Sequence of chain 1.B:
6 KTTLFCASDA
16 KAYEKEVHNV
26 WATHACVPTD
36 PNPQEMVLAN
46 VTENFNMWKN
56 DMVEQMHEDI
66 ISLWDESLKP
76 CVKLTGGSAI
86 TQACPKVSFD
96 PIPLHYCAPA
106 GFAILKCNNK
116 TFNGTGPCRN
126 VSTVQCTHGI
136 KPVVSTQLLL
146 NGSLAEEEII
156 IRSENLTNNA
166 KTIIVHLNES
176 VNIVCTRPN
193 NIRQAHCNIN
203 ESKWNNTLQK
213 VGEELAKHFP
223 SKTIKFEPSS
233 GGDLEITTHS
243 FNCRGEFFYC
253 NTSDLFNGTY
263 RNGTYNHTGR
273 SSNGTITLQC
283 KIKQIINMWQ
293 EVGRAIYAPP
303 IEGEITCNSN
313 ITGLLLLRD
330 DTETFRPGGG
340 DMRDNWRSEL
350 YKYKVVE

A small-molecule ligand and the protein it binds are described below.
Small molecule (SMILES): CC(=O)N[C@@H]1[C@@H](O)[C@H](O)[C@@H](CO)O[C@H]1O

Binding-site contacts:
Ligand atom C5 contacts residue LYS212 of chain 1.B at 3.8 Å.
Ligand atom O5 contacts residue GLU152 of chain 1.B at 4.1 Å.
Ligand atom O3 contacts residue LYS212 of chain 1.B at 4.1 Å.
Ligand atom C2 contacts residue GLU152 of chain 1.B at 4.0 Å.
Ligand atom C4 contacts residue GLU153 of chain 1.B at 4.4 Å.
Ligand atom C6 contacts residue GLU153 of chain 1.B at 4.4 Å.
Ligand atom O6 contacts residue GLU216 of chain 1.B at 2.5 Å (salt-bridge).
Ligand atom C1 contacts residue ASN173 of chain 1.B at 1.5 Å.
Ligand atom C5 contacts residue GLU153 of chain 1.B at 4.5 Å.
Ligand atom C7 contacts residue GLU174 of chain 1.B at 4.2 Å.
Ligand atom C7 contacts residue ASN173 of chain 1.B at 3.2 Å.
Ligand atom C6 contacts residue LYS212 of chain 1.B at 4.2 Å.
Ligand atom O6 contacts residue GLU153 of chain 1.B at 3.3 Å.
Ligand atom N2 contacts residue GLU174 of chain 1.B at 4.2 Å.
Ligand atom O4 contacts residue GLU215 of chain 1.B at 4.1 Å.
Ligand atom C3 contacts residue ASN173 of chain 1.B at 3.9 Å.
Ligand atom C4 contacts residue LYS212 of chain 1.B at 3.9 Å.
Ligand atom C1 contacts residue ILE154 of chain 1.B at 4.1 Å (hydrophobic).
Ligand atom C5 contacts residue ILE154 of chain 1.B at 4.3 Å (hydrophobic).
Ligand atom C4 contacts residue ASN173 of chain 1.B at 4.3 Å.
Ligand atom O7 contacts residue ASN173 of chain 1.B at 3.1 Å (h-bond).
Ligand atom C8 contacts residue ASN173 of chain 1.B at 4.4 Å.
Ligand atom O7 contacts residue GLU152 of chain 1.B at 3.3 Å (salt-bridge).
Ligand atom O5 contacts residue GLU153 of chain 1.B at 3.4 Å.
Ligand atom O5 contacts residue ILE154 of chain 1.B at 3.3 Å (h-bond).
Ligand atom C3 contacts residue LYS212 of chain 1.B at 4.0 Å.
Ligand atom C6 contacts residue ILE154 of chain 1.B at 4.2 Å (hydrophobic).
Ligand atom C8 contacts residue GLU174 of chain 1.B at 3.2 Å.
Ligand atom C7 contacts residue GLU152 of chain 1.B at 4.2 Å.
Ligand atom C2 contacts residue ASN173 of chain 1.B at 2.5 Å.
Ligand atom C5 contacts residue ASN173 of chain 1.B at 3.7 Å.
Ligand atom C1 contacts residue GLU152 of chain 1.B at 3.7 Å.
Ligand atom O6 contacts residue ILE154 of chain 1.B at 3.2 Å (h-bond).
Ligand atom O5 contacts residue ASN173 of chain 1.B at 2.5 Å (h-bond).
Ligand atom C1 contacts residue GLU153 of chain 1.B at 4.0 Å.
Ligand atom C6 contacts residue GLU216 of chain 1.B at 3.2 Å.
Ligand atom N2 contacts residue ASN173 of chain 1.B at 3.0 Å (h-bond).
Ligand atom O4 contacts residue LYS212 of chain 1.B at 3.1 Å (salt-bridge).